The protein below binds the small molecule below.
Small molecule (SMILES): O=C1CC[C@H](n2nc3ccccc3n2)C(=O)N1

Sequence of chain 1.A:
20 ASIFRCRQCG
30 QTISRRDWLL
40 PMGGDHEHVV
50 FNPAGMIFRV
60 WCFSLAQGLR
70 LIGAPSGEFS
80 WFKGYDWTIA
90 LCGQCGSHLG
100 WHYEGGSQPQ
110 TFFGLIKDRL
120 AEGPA

Binding-site contacts:
Ligand atom N4 contacts residue PRO52 of chain 1.A at 4.1 Å.
Ligand atom C3 contacts residue SER79 of chain 1.A at 4.1 Å.
Ligand atom N3 contacts residue TRP86 of chain 1.A at 4.0 Å.
Ligand atom C1 contacts residue TRP100 of chain 1.A at 3.4 Å (hydrophobic).
Ligand atom C11 contacts residue PRO52 of chain 1.A at 3.9 Å (hydrophobic).
Ligand atom C3 contacts residue TRP80 of chain 1.A at 3.2 Å (hydrophobic).
Ligand atom O2 contacts residue ASN51 of chain 1.A at 3.6 Å.
Ligand atom N2 contacts residue ASN51 of chain 1.A at 3.9 Å.
Ligand atom C2 contacts residue TRP86 of chain 1.A at 3.7 Å (hydrophobic).
Ligand atom O1 contacts residue TRP86 of chain 1.A at 3.9 Å.
Ligand atom C8 contacts residue ASN51 of chain 1.A at 3.6 Å.
Ligand atom N3 contacts residue PHE78 of chain 1.A at 4.2 Å.
Ligand atom O2 contacts residue PRO52 of chain 1.A at 3.5 Å.
Ligand atom C4 contacts residue TRP80 of chain 1.A at 3.3 Å (hydrophobic).
Ligand atom O2 contacts residue TRP80 of chain 1.A at 3.4 Å.
Ligand atom C3 contacts residue PHE78 of chain 1.A at 3.8 Å (hydrophobic).
Ligand atom C7 contacts residue ASN51 of chain 1.A at 3.9 Å.
Ligand atom N2 contacts residue PRO52 of chain 1.A at 4.1 Å.
Ligand atom C7 contacts residue PRO52 of chain 1.A at 3.8 Å (hydrophobic).
Ligand atom C2 contacts residue TYR102 of chain 1.A at 3.6 Å (hydrophobic).
Ligand atom O1 contacts residue SER79 of chain 1.A at 3.5 Å.
Ligand atom C1 contacts residue TRP86 of chain 1.A at 3.5 Å (hydrophobic).
Ligand atom O1 contacts residue PHE78 of chain 1.A at 3.9 Å.
Ligand atom C4 contacts residue PHE78 of chain 1.A at 3.6 Å (hydrophobic).
Ligand atom C2 contacts residue TRP100 of chain 1.A at 3.6 Å (hydrophobic).
Ligand atom N1 contacts residue SER79 of chain 1.A at 4.2 Å.
Ligand atom C5 contacts residue TRP80 of chain 1.A at 3.7 Å (hydrophobic).
Ligand atom O1 contacts residue TYR102 of chain 1.A at 2.8 Å (h-bond).
Ligand atom C5 contacts residue TRP100 of chain 1.A at 4.2 Å (hydrophobic).
Ligand atom C11 contacts residue PHE78 of chain 1.A at 4.0 Å (hydrophobic).
Ligand atom C3 contacts residue TRP86 of chain 1.A at 3.9 Å (hydrophobic).
Ligand atom N4 contacts residue ASN51 of chain 1.A at 3.4 Å.
Ligand atom C6 contacts residue PRO52 of chain 1.A at 3.6 Å (hydrophobic).
Ligand atom O2 contacts residue PHE78 of chain 1.A at 3.5 Å (h-bond).
Ligand atom C2 contacts residue TRP80 of chain 1.A at 3.7 Å (hydrophobic).
Ligand atom O1 contacts residue TRP80 of chain 1.A at 3.1 Å.
Ligand atom N1 contacts residue TRP80 of chain 1.A at 3.2 Å.
Ligand atom C3 contacts residue TYR102 of chain 1.A at 3.5 Å (hydrophobic).
Ligand atom N1 contacts residue PHE78 of chain 1.A at 3.0 Å (h-bond).
Ligand atom N3 contacts residue PRO52 of chain 1.A at 3.8 Å.